A small-molecule ligand and the protein it binds are described below.
Small molecule (SMILES): CC[C@H](C)[C@H](NC(=O)[C@H](C)NC(=O)[C@H](CCC(=O)O)NC(=O)[C@H](CC(C)C)NC(=O)CN)C(=O)N[C@H](C(=O)N[C@@H](CCCN=C(N)N)C(=O)N[C@@H](C)C(=O)N[C@@H](C)C(=O)N[C@@H](CC(C)C)C(=O)N[C@@H](CCSC)C(=O)NCC(=O)N[C@@H](C)C=O)[C@@H](C)CC

Binding-site contacts:
Ligand atom CZ contacts residue ILE71 of chain 1.A at 3.8 Å (hydrophobic).
Ligand atom CB contacts residue GLN75 of chain 1.A at 2.9 Å.
Ligand atom CA contacts residue LYS57 of chain 1.A at 3.6 Å.
Ligand atom OE2 contacts residue GLN75 of chain 1.A at 3.0 Å (h-bond).
Ligand atom CB contacts residue LYS57 of chain 1.A at 3.9 Å.
Ligand atom O contacts residue ARG63 of chain 1.A at 2.9 Å (salt-bridge).
Ligand atom O contacts residue LYS57 of chain 1.A at 2.7 Å (salt-bridge).
Ligand atom CE contacts residue ILE67 of chain 1.A at 3.7 Å (hydrophobic).
Ligand atom NE contacts residue ILE71 of chain 1.A at 3.8 Å.
Ligand atom C contacts residue VAL53 of chain 1.A at 3.7 Å (hydrophobic).
Ligand atom CD contacts residue GLN75 of chain 1.A at 3.5 Å.
Ligand atom CG2 contacts residue ILE74 of chain 1.A at 3.8 Å (hydrophobic).
Ligand atom CD1 contacts residue GLU46 of chain 1.A at 3.8 Å.
Ligand atom CD1 contacts residue GLN75 of chain 1.A at 3.8 Å.
Ligand atom CG contacts residue ILE71 of chain 1.A at 3.9 Å (hydrophobic).
Ligand atom CD2 contacts residue VAL53 of chain 1.A at 3.7 Å (hydrophobic).
Ligand atom NH2 contacts residue ILE71 of chain 1.A at 3.9 Å.
Ligand atom CD2 contacts residue AS01 of chain 1.C at 3.2 Å.
Ligand atom CD1 contacts residue LEU49 of chain 1.A at 3.8 Å (hydrophobic).
Ligand atom CD1 contacts residue ILE71 of chain 1.A at 3.7 Å (hydrophobic).
Ligand atom CD2 contacts residue GLN70 of chain 1.A at 3.8 Å.
Ligand atom N contacts residue LYS57 of chain 1.A at 3.2 Å (salt-bridge).
Ligand atom CD1 contacts residue ILE74 of chain 1.A at 3.7 Å (hydrophobic).
Ligand atom CG contacts residue VAL53 of chain 1.A at 3.8 Å (hydrophobic).
Ligand atom O contacts residue LYS57 of chain 1.A at 2.7 Å (salt-bridge).
Ligand atom O contacts residue ARG63 of chain 1.A at 3.8 Å.
Ligand atom CD1 contacts residue TRP78 of chain 1.A at 3.5 Å (hydrophobic).
Ligand atom O contacts residue LYS57 of chain 1.A at 3.1 Å.
Ligand atom C contacts residue LYS57 of chain 1.A at 3.9 Å.
Ligand atom CG contacts residue GLN75 of chain 1.A at 3.4 Å.
Ligand atom O contacts residue VAL53 of chain 1.A at 3.8 Å.
Ligand atom C contacts residue LYS57 of chain 1.A at 3.3 Å.
Ligand atom CA contacts residue GLN75 of chain 1.A at 3.6 Å.
Ligand atom CD2 contacts residue ARG63 of chain 1.A at 3.7 Å.
Ligand atom CA contacts residue LYS57 of chain 1.A at 3.6 Å.
Ligand atom C contacts residue LYS57 of chain 1.A at 3.6 Å.
Ligand atom CB contacts residue VAL53 of chain 1.A at 3.6 Å (hydrophobic).
Ligand atom N contacts residue VAL53 of chain 1.A at 3.8 Å.
Ligand atom SD contacts residue ILE67 of chain 1.A at 3.9 Å.
Ligand atom C contacts residue LYS57 of chain 1.A at 3.9 Å.

Sequence of chain 1.A:
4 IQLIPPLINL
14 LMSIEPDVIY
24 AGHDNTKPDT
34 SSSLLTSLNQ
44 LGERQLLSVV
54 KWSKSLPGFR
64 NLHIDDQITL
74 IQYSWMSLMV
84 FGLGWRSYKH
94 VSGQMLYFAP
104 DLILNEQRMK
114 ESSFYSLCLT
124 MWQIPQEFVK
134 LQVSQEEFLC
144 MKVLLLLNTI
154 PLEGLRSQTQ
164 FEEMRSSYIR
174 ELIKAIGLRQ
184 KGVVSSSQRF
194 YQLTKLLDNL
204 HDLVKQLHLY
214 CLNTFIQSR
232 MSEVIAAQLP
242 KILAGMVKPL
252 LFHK